The protein below binds the small molecule below.
Small molecule (SMILES): CC(=O)NCC[C@H]1C(=O)Nc2ccc(NC(C)=O)cc21

Sequence of chain 1.A:
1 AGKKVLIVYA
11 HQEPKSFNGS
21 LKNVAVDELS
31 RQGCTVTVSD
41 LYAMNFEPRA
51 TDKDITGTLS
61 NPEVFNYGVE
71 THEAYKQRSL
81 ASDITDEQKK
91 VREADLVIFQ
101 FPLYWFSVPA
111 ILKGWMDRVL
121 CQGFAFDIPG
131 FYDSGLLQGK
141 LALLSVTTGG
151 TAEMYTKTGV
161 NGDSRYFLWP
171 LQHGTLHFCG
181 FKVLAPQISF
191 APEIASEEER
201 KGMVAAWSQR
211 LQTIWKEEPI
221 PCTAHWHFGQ

Binding-site contacts:
Ligand atom C7 contacts residue FAD1 of chain 1.H at 3.0 Å.
Ligand atom N16 contacts residue GLY150 of chain 1.B at 3.9 Å.
Ligand atom C14 contacts residue ASN161 of chain 1.B at 3.9 Å.
Ligand atom C5 contacts residue FAD1 of chain 1.H at 3.5 Å.
Ligand atom O13 contacts residue GLY174 of chain 1.A at 3.3 Å (h-bond).
Ligand atom C15 contacts residue GLY150 of chain 1.B at 3.8 Å.
Ligand atom C4 contacts residue TRP105 of chain 1.B at 3.8 Å (hydrophobic).
Ligand atom N9 contacts residue FAD1 of chain 1.H at 3.2 Å (h-bond).
Ligand atom N10 contacts residue FAD1 of chain 1.H at 3.5 Å.
Ligand atom C15 contacts residue ASN161 of chain 1.B at 3.7 Å.
Ligand atom C17 contacts residue GLY149 of chain 1.B at 3.9 Å.
Ligand atom C3 contacts residue FAD1 of chain 1.H at 3.3 Å.
Ligand atom C6 contacts residue FAD1 of chain 1.H at 3.4 Å.
Ligand atom C5 contacts residue PHE126 of chain 1.A at 3.3 Å (hydrophobic).
Ligand atom C15 contacts residue FAD1 of chain 1.H at 3.5 Å.
Ligand atom O12 contacts residue FAD1 of chain 1.H at 3.4 Å.
Ligand atom O13 contacts residue PHE178 of chain 1.A at 3.5 Å.
Ligand atom C14 contacts residue PHE178 of chain 1.A at 3.3 Å (hydrophobic).
Ligand atom C1 contacts residue FAD1 of chain 1.H at 3.2 Å.
Ligand atom N16 contacts residue MET154 of chain 1.B at 3.1 Å.
Ligand atom C4 contacts residue PHE126 of chain 1.A at 3.8 Å (hydrophobic).
Ligand atom C2 contacts residue PHE178 of chain 1.A at 3.8 Å (hydrophobic).
Ligand atom C14 contacts residue FAD1 of chain 1.H at 3.9 Å.
Ligand atom O13 contacts residue PHE106 of chain 1.B at 3.0 Å.
Ligand atom C15 contacts residue MET154 of chain 1.B at 3.5 Å (hydrophobic).
Ligand atom C20 contacts residue FAD1 of chain 1.H at 3.9 Å.
Ligand atom C3 contacts residue PHE178 of chain 1.A at 3.7 Å (hydrophobic).
Ligand atom C8 contacts residue PHE178 of chain 1.A at 3.6 Å (hydrophobic).
Ligand atom O18 contacts residue GLY149 of chain 1.B at 3.7 Å.
Ligand atom O13 contacts residue FAD1 of chain 1.H at 3.4 Å (h-bond).
Ligand atom C3 contacts residue TRP105 of chain 1.B at 3.8 Å (hydrophobic).
Ligand atom C7 contacts residue PHE178 of chain 1.A at 3.7 Å (hydrophobic).
Ligand atom C17 contacts residue GLY150 of chain 1.B at 3.9 Å.
Ligand atom O12 contacts residue PHE126 of chain 1.A at 3.5 Å.
Ligand atom C11 contacts residue FAD1 of chain 1.H at 3.6 Å.
Ligand atom C8 contacts residue FAD1 of chain 1.H at 3.1 Å.
Ligand atom N9 contacts residue PHE178 of chain 1.A at 3.6 Å.
Ligand atom N9 contacts residue TRP105 of chain 1.B at 3.1 Å.
Ligand atom C4 contacts residue FAD1 of chain 1.H at 3.3 Å.
Ligand atom C2 contacts residue FAD1 of chain 1.H at 3.3 Å.

Sequence of chain 1.B:
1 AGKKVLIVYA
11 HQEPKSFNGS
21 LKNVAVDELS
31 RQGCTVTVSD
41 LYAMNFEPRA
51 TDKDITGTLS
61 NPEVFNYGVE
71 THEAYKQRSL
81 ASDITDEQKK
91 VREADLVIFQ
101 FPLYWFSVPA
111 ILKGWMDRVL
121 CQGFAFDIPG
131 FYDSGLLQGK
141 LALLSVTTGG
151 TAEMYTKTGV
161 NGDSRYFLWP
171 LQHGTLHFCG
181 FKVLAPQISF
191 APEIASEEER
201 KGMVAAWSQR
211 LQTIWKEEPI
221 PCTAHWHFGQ